The protein below binds the small molecule below.
Small molecule (SMILES): O=P(O)(O)OC[C@H]1O[C@H](O)[C@H](O)[C@@H]1O

Sequence of chain 1.D:
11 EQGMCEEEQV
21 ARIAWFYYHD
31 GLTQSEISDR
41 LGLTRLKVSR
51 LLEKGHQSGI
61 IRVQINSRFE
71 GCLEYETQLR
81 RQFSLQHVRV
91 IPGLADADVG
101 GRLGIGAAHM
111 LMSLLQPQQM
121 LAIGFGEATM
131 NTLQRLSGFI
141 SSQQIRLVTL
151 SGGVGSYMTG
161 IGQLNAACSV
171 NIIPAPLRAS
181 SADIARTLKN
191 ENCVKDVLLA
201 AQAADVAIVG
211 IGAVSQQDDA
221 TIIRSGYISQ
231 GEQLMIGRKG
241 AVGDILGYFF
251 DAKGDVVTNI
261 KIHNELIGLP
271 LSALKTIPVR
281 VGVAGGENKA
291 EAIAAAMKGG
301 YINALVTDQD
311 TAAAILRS

Binding-site contacts:
Ligand atom O1 contacts residue GLY210 of chain 1.D at 2.8 Å (h-bond).
Ligand atom C2 contacts residue LEU246 of chain 1.D at 3.9 Å (hydrophobic).
Ligand atom O5 contacts residue GLY126 of chain 1.D at 3.8 Å.
Ligand atom O3 contacts residue PHE125 of chain 1.D at 3.6 Å.
Ligand atom O2X contacts residue ALA128 of chain 1.D at 3.9 Å.
Ligand atom O5 contacts residue THR221 of chain 1.D at 3.8 Å.
Ligand atom C3 contacts residue ASP244 of chain 1.D at 3.5 Å.
Ligand atom O3X contacts residue LYS289 of chain 1.D at 3.6 Å.
Ligand atom O2 contacts residue GLY247 of chain 1.D at 3.7 Å.
Ligand atom O2X contacts residue GLU127 of chain 1.D at 2.6 Å (salt-bridge).
Ligand atom O4 contacts residue PHE125 of chain 1.D at 3.5 Å (h-bond).
Ligand atom O3X contacts residue ALA128 of chain 1.D at 3.2 Å.
Ligand atom O3X contacts residue GLU127 of chain 1.D at 4.1 Å.
Ligand atom C2 contacts residue ASP244 of chain 1.D at 3.0 Å.
Ligand atom C3 contacts residue ILE222 of chain 1.D at 3.5 Å (hydrophobic).
Ligand atom O2X contacts residue GLY126 of chain 1.D at 3.3 Å.
Ligand atom P' contacts residue LYS289 of chain 1.D at 3.9 Å.
Ligand atom O2 contacts residue ILE245 of chain 1.D at 3.6 Å.
Ligand atom O2X contacts residue THR221 of chain 1.D at 2.7 Å (h-bond).
Ligand atom C5 contacts residue ILE211 of chain 1.D at 3.9 Å (hydrophobic).
Ligand atom O1X contacts residue THR221 of chain 1.D at 2.9 Å (h-bond).
Ligand atom C1 contacts residue GLY210 of chain 1.D at 3.2 Å.
Ligand atom O1 contacts residue ILE245 of chain 1.D at 3.6 Å.
Ligand atom O2 contacts residue ASP244 of chain 1.D at 2.7 Å (salt-bridge).
Ligand atom C2 contacts residue GLY212 of chain 1.D at 3.5 Å.
Ligand atom O1 contacts residue ILE211 of chain 1.D at 3.6 Å.
Ligand atom O1X contacts residue LYS289 of chain 1.D at 3.0 Å (salt-bridge).
Ligand atom O1 contacts residue LEU246 of chain 1.D at 3.4 Å (h-bond).
Ligand atom P' contacts residue GLU127 of chain 1.D at 3.9 Å.
Ligand atom P' contacts residue THR221 of chain 1.D at 3.3 Å.
Ligand atom C5 contacts residue GLY212 of chain 1.D at 4.0 Å.
Ligand atom O3 contacts residue ASP244 of chain 1.D at 3.4 Å (salt-bridge).
Ligand atom O2 contacts residue LEU246 of chain 1.D at 2.8 Å (h-bond).
Ligand atom O3 contacts residue ILE222 of chain 1.D at 2.9 Å.
Ligand atom C3 contacts residue GLY212 of chain 1.D at 3.8 Å.
Ligand atom O4 contacts residue ILE211 of chain 1.D at 4.1 Å.
Ligand atom O4 contacts residue GLY210 of chain 1.D at 3.9 Å.
Ligand atom C1 contacts residue ILE211 of chain 1.D at 3.2 Å (hydrophobic).
Ligand atom C1 contacts residue GLY212 of chain 1.D at 3.7 Å.
Ligand atom C5 contacts residue THR221 of chain 1.D at 3.9 Å.